The protein below binds the small molecule below.
Small molecule (SMILES): Nc1nc2[nH]cnc2c(=O)[nH]1

Binding-site contacts:
Ligand atom N2 contacts residue ARG176 of chain 1.D at 3.0 Å (salt-bridge).
Ligand atom N3 contacts residue ARG176 of chain 1.D at 3.2 Å (salt-bridge).
Ligand atom N7 contacts residue ALA56 of chain 1.C at 3.8 Å.
Ligand atom N3 contacts residue PHE159 of chain 1.D at 3.6 Å.
Ligand atom N2 contacts residue PHE159 of chain 1.D at 3.9 Å.
Ligand atom C4 contacts residue ARG176 of chain 1.D at 4.0 Å.
Ligand atom N7 contacts residue THR57 of chain 1.C at 2.7 Å (h-bond).
Ligand atom O6 contacts residue TYR8 of chain 1.C at 4.0 Å.
Ligand atom N9 contacts residue PHE159 of chain 1.D at 3.3 Å.
Ligand atom N1 contacts residue GLN228 of chain 1.D at 3.9 Å.
Ligand atom C4 contacts residue THR57 of chain 1.C at 4.2 Å.
Ligand atom N2 contacts residue VAL227 of chain 1.D at 3.0 Å.
Ligand atom C8 contacts residue ASP58 of chain 1.C at 4.1 Å.
Ligand atom C2 contacts residue ARG176 of chain 1.D at 3.6 Å.
Ligand atom C6 contacts residue GLN228 of chain 1.D at 4.3 Å.
Ligand atom C6 contacts residue PHE159 of chain 1.D at 3.4 Å (hydrophobic).
Ligand atom C5 contacts residue THR57 of chain 1.C at 3.6 Å.
Ligand atom C8 contacts residue ALA56 of chain 1.C at 4.3 Å (hydrophobic).
Ligand atom C6 contacts residue ILE54 of chain 1.C at 4.4 Å (hydrophobic).
Ligand atom N1 contacts residue PHE159 of chain 1.D at 3.4 Å.
Ligand atom O6 contacts residue GLN228 of chain 1.D at 3.5 Å (h-bond).
Ligand atom N7 contacts residue PHE159 of chain 1.D at 3.6 Å.
Ligand atom N9 contacts residue LEU170 of chain 1.D at 4.4 Å.
Ligand atom C4 contacts residue PHE159 of chain 1.D at 3.3 Å (hydrophobic).
Ligand atom O6 contacts residue THR57 of chain 1.C at 4.3 Å.
Ligand atom O6 contacts residue ILE54 of chain 1.C at 3.7 Å.
Ligand atom C5 contacts residue PHE159 of chain 1.D at 3.2 Å (hydrophobic).
Ligand atom C2 contacts residue PHE159 of chain 1.D at 3.5 Å (hydrophobic).
Ligand atom N9 contacts residue THR57 of chain 1.C at 3.8 Å.
Ligand atom C2 contacts residue VAL227 of chain 1.D at 4.1 Å (hydrophobic).
Ligand atom C8 contacts residue THR57 of chain 1.C at 2.8 Å.
Ligand atom C8 contacts residue PHE159 of chain 1.D at 3.5 Å (hydrophobic).
Ligand atom C8 contacts residue LEU170 of chain 1.D at 4.2 Å (hydrophobic).
Ligand atom N7 contacts residue ASP58 of chain 1.C at 4.4 Å.
Ligand atom N9 contacts residue ARG176 of chain 1.D at 4.0 Å.
Ligand atom O6 contacts residue PHE159 of chain 1.D at 4.0 Å.

Sequence of chain 1.C:
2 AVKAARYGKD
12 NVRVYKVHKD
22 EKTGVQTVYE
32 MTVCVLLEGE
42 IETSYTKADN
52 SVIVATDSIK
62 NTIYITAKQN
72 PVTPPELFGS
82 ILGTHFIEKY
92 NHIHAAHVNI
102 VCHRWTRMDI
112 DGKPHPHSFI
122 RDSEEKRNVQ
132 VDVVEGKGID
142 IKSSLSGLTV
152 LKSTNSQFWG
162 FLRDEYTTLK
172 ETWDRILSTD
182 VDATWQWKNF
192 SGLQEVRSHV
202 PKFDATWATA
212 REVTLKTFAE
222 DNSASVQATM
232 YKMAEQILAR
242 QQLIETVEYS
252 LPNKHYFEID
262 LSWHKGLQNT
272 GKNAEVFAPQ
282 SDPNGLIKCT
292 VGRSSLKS

Sequence of chain 1.D:
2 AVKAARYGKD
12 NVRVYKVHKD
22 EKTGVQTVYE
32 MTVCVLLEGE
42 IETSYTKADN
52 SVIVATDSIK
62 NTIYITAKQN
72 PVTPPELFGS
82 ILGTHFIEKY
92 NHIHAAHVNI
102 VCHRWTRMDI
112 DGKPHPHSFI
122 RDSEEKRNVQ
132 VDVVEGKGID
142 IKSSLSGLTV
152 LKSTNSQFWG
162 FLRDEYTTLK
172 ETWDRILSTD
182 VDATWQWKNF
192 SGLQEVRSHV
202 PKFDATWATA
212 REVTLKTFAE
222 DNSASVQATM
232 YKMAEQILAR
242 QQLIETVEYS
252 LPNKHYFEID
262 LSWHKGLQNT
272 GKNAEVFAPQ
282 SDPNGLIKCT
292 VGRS